Sequence of chain 1.A:
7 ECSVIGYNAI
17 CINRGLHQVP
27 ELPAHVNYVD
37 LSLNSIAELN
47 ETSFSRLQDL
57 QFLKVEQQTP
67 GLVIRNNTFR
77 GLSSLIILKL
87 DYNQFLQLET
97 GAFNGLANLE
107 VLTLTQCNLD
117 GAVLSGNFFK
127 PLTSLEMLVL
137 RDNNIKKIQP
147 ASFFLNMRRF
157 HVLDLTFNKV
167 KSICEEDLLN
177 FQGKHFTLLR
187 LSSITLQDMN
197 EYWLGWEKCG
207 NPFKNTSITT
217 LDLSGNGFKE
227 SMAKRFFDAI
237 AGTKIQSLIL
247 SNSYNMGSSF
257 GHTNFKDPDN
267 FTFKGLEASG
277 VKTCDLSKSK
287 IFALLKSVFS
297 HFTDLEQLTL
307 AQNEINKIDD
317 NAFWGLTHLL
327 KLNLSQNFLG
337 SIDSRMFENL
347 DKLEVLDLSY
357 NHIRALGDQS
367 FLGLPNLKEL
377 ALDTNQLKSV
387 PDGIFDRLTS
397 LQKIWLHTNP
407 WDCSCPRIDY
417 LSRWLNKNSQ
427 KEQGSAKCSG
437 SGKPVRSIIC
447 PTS

A protein and the small-molecule ligand that binds it are described below.
Small molecule (SMILES): CC(=O)N[C@H]1[C@H](O[C@H]2[C@H](O)[C@@H](NC(C)=O)CO[C@@H]2CO)O[C@H](CO)[C@@H](O)[C@@H]1O

Binding-site contacts:
Ligand atom C8 contacts residue ASN72 of chain 1.A at 4.5 Å.
Ligand atom C7 contacts residue ASN72 of chain 1.A at 3.3 Å.
Ligand atom C4 contacts residue THR96 of chain 1.A at 4.0 Å.
Ligand atom C5 contacts residue ASN72 of chain 1.A at 3.6 Å.
Ligand atom C8 contacts residue ASN123 of chain 1.A at 3.8 Å.
Ligand atom C8 contacts residue THR96 of chain 1.A at 4.2 Å.
Ligand atom O5 contacts residue GLY97 of chain 1.A at 3.7 Å.
Ligand atom C1 contacts residue GLY97 of chain 1.A at 4.0 Å.
Ligand atom O7 contacts residue ASN72 of chain 1.A at 3.1 Å (h-bond).
Ligand atom C1 contacts residue ASN72 of chain 1.A at 1.4 Å.
Ligand atom C5 contacts residue GLY97 of chain 1.A at 4.2 Å.
Ligand atom O4 contacts residue THR96 of chain 1.A at 4.1 Å.
Ligand atom C4 contacts residue ASN72 of chain 1.A at 4.2 Å.
Ligand atom C6 contacts residue GLY97 of chain 1.A at 4.4 Å.
Ligand atom C1 contacts residue THR96 of chain 1.A at 4.0 Å.
Ligand atom C3 contacts residue THR96 of chain 1.A at 4.3 Å.
Ligand atom O5 contacts residue ASN72 of chain 1.A at 2.3 Å (h-bond).
Ligand atom C7 contacts residue GLU95 of chain 1.A at 4.3 Å.
Ligand atom O5 contacts residue THR96 of chain 1.A at 3.8 Å.
Ligand atom N2 contacts residue ASN72 of chain 1.A at 3.0 Å (h-bond).
Ligand atom C6 contacts residue THR96 of chain 1.A at 3.7 Å.
Ligand atom C8 contacts residue GLU95 of chain 1.A at 3.9 Å.
Ligand atom C7 contacts residue THR96 of chain 1.A at 4.4 Å.
Ligand atom C5 contacts residue THR96 of chain 1.A at 3.1 Å.
Ligand atom C3 contacts residue ASN72 of chain 1.A at 3.8 Å.
Ligand atom C2 contacts residue ASN72 of chain 1.A at 2.5 Å.